This protein binds this small molecule.
Small molecule (SMILES): CN(C)[C@@H]1C(O)=C(C(N)=O)C(=O)[C@@]2(O)C(O)=C3C(=O)c4c(O)ccc(Cl)c4[C@@](C)(O)[C@H]3C[C@@H]12

Binding-site contacts:
Ligand atom C4D contacts residue GLN202 of chain 1.C at 3.4 Å.
Ligand atom C4D contacts residue SER248 of chain 1.C at 3.7 Å.
Ligand atom O10 contacts residue ASP71 of chain 1.C at 3.6 Å.
Ligand atom N2' contacts residue ASN236 of chain 1.C at 3.7 Å.
Ligand atom O2' contacts residue PHE234 of chain 1.C at 3.7 Å.
Ligand atom O6 contacts residue MET225 of chain 1.C at 3.5 Å (h-bond).
Ligand atom C4D contacts residue ASN200 of chain 1.C at 3.7 Å.
Ligand atom O3 contacts residue PHE234 of chain 1.C at 3.4 Å.
Ligand atom O4B contacts residue FAD1 of chain 1.O at 3.2 Å (h-bond).
Ligand atom O1 contacts residue ARG223 of chain 1.C at 3.4 Å (salt-bridge).
Ligand atom C4A contacts residue PRO328 of chain 1.C at 3.8 Å (hydrophobic).
Ligand atom C12 contacts residue FAD1 of chain 1.O at 3.7 Å.
Ligand atom C2' contacts residue PHE234 of chain 1.C at 3.6 Å (hydrophobic).
Ligand atom O11 contacts residue ARG223 of chain 1.C at 3.1 Å (salt-bridge).
Ligand atom O10 contacts residue GLY331 of chain 1.C at 3.4 Å.
Ligand atom C2 contacts residue PHE234 of chain 1.C at 3.5 Å (hydrophobic).
Ligand atom C3 contacts residue PHE234 of chain 1.C at 3.4 Å (hydrophobic).
Ligand atom C5A contacts residue PRO328 of chain 1.C at 3.8 Å (hydrophobic).
Ligand atom O6 contacts residue ARG223 of chain 1.C at 3.4 Å (salt-bridge).
Ligand atom O2' contacts residue GLY246 of chain 1.C at 2.8 Å (h-bond).
Ligand atom C11 contacts residue ARG223 of chain 1.C at 3.3 Å.
Ligand atom O11 contacts residue FAD1 of chain 1.O at 3.3 Å (h-bond).
Ligand atom C12 contacts residue ARG223 of chain 1.C at 3.6 Å.
Ligand atom C9 contacts residue ALA330 of chain 1.C at 3.7 Å (hydrophobic).
Ligand atom O12 contacts residue ARG223 of chain 1.C at 3.5 Å (salt-bridge).
Ligand atom O3 contacts residue GLY246 of chain 1.C at 3.2 Å.
Ligand atom C10 contacts residue ALA330 of chain 1.C at 3.9 Å (hydrophobic).
Ligand atom CL7 contacts residue MET385 of chain 1.C at 3.6 Å.
Ligand atom C4' contacts residue PHE329 of chain 1.C at 3.6 Å (hydrophobic).
Ligand atom N2' contacts residue HIS244 of chain 1.C at 3.7 Å.
Ligand atom C4' contacts residue PRO328 of chain 1.C at 3.3 Å (hydrophobic).
Ligand atom O11 contacts residue ASP71 of chain 1.C at 3.9 Å.
Ligand atom C5B contacts residue ARG223 of chain 1.C at 3.5 Å.
Ligand atom O12 contacts residue FAD1 of chain 1.O at 2.8 Å (h-bond).
Ligand atom C10 contacts residue GLY331 of chain 1.C at 3.8 Å.
Ligand atom C4 contacts residue PHE234 of chain 1.C at 3.6 Å (hydrophobic).
Ligand atom C6' contacts residue PHE234 of chain 1.C at 3.4 Å (hydrophobic).
Ligand atom C5 contacts residue PHE234 of chain 1.C at 3.6 Å (hydrophobic).
Ligand atom O2' contacts residue PHE245 of chain 1.C at 3.2 Å.
Ligand atom O3 contacts residue GLN202 of chain 1.C at 3.2 Å (h-bond).

Sequence of chain 1.C:
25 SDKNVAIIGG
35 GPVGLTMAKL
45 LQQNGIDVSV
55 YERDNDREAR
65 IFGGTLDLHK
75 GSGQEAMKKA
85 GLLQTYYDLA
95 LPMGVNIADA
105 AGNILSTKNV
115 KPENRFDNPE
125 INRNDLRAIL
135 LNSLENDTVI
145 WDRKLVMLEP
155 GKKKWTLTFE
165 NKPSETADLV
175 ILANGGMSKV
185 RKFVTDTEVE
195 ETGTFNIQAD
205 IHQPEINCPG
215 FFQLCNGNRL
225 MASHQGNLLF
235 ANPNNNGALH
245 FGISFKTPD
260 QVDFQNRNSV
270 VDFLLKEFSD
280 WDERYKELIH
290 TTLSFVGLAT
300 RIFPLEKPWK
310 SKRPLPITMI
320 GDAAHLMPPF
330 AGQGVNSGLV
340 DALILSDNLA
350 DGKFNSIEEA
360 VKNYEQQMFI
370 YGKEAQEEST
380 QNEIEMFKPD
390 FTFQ